Sequence of chain 1.B:
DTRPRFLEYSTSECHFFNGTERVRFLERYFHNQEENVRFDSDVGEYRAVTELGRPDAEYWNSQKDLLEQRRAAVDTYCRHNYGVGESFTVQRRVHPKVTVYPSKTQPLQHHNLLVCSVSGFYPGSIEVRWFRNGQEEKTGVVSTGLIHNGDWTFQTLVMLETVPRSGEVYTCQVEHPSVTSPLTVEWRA

A small-molecule ligand and the protein it binds are described below.
Small molecule (SMILES): CC(=O)N[C@H]1[C@H](O[C@H]2[C@H](O)[C@@H](NC(C)=O)CO[C@@H]2CO)O[C@H](CO)[C@@H](O)[C@@H]1O

Sequence of chain 1.A:
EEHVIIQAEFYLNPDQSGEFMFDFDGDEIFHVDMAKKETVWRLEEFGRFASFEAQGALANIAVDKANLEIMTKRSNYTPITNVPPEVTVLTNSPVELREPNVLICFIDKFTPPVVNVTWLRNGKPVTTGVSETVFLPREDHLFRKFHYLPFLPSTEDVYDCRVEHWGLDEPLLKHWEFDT

Binding-site contacts:
Ligand atom C7 contacts residue ASN118 of chain 1.A at 3.5 Å.
Ligand atom C3 contacts residue ASN118 of chain 1.A at 3.8 Å.
Ligand atom N2 contacts residue TRP168 of chain 1.A at 3.9 Å.
Ligand atom C5 contacts residue ASN118 of chain 1.A at 3.6 Å.
Ligand atom O5 contacts residue ASN118 of chain 1.A at 2.3 Å (h-bond).
Ligand atom O7 contacts residue HIS167 of chain 1.A at 4.3 Å.
Ligand atom N2 contacts residue ASN118 of chain 1.A at 2.9 Å (h-bond).
Ligand atom C5 contacts residue ASP4 of chain 1.B at 4.4 Å.
Ligand atom C2 contacts residue ASN118 of chain 1.A at 2.4 Å.
Ligand atom O3 contacts residue TRP168 of chain 1.A at 3.6 Å (h-bond).
Ligand atom O5 contacts residue ASP4 of chain 1.B at 4.1 Å.
Ligand atom C6 contacts residue ASP4 of chain 1.B at 3.2 Å.
Ligand atom C8 contacts residue VAL116 of chain 1.A at 3.8 Å (hydrophobic).
Ligand atom O7 contacts residue ASN118 of chain 1.A at 3.6 Å.
Ligand atom O3 contacts residue ASP4 of chain 1.B at 3.9 Å.
Ligand atom C7 contacts residue GLU166 of chain 1.A at 4.2 Å.
Ligand atom C8 contacts residue VAL117 of chain 1.A at 4.3 Å (hydrophobic).
Ligand atom C8 contacts residue GLU166 of chain 1.A at 3.8 Å.
Ligand atom O7 contacts residue GLU166 of chain 1.A at 3.8 Å.
Ligand atom C8 contacts residue HIS167 of chain 1.A at 4.0 Å.
Ligand atom C4 contacts residue ASN118 of chain 1.A at 4.2 Å.
Ligand atom C7 contacts residue TRP168 of chain 1.A at 3.5 Å (hydrophobic).
Ligand atom O6 contacts residue ASP4 of chain 1.B at 2.5 Å (salt-bridge).
Ligand atom C1 contacts residue ASN118 of chain 1.A at 1.4 Å.
Ligand atom O7 contacts residue TRP168 of chain 1.A at 3.8 Å.
Ligand atom C8 contacts residue TRP168 of chain 1.A at 3.5 Å (hydrophobic).